Sequence of chain 1.F:
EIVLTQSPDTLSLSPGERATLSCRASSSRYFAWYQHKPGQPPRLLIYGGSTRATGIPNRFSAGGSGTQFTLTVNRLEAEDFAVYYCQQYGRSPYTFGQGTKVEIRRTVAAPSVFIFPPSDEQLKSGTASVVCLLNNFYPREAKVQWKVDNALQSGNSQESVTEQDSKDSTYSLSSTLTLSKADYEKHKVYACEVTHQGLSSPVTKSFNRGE

The small molecule below binds the protein below.
Small molecule (SMILES): CC(=O)N[C@H]1[C@H](O[C@H]2[C@H](O)[C@@H](NC(C)=O)CO[C@@H]2CO)O[C@H](CO)[C@@H](O[C@@H]2O[C@H](CO[C@H]3O[C@H](CO[C@H]4O[C@H](CO)[C@@H](O)[C@H](O)[C@@H]4O)[C@@H](O)[C@H](O)[C@@H]3O)[C@@H](O)[C@H](O[C@H]3O[C@H](CO)[C@@H](O)[C@H](O)[C@@H]3O)[C@@H]2O)[C@@H]1O

Binding-site contacts:
Ligand atom C3 contacts residue ASN57 of chain 1.C at 3.9 Å.
Ligand atom O4 contacts residue ARG94 of chain 1.F at 3.4 Å (salt-bridge).
Ligand atom C5 contacts residue THR18 of chain 1.C at 3.8 Å.
Ligand atom C2 contacts residue MAN4 of chain 1.L at 3.5 Å.
Ligand atom O6 contacts residue MAN4 of chain 1.L at 4.4 Å.
Ligand atom O4 contacts residue GLY56 of chain 1.E at 4.5 Å.
Ligand atom O6 contacts residue ARG94 of chain 1.F at 4.4 Å.
Ligand atom O7 contacts residue LYS66 of chain 1.C at 3.6 Å.
Ligand atom C8 contacts residue THR18 of chain 1.C at 3.6 Å.
Ligand atom O5 contacts residue ASN57 of chain 1.C at 2.3 Å (h-bond).
Ligand atom C2 contacts residue ARG59 of chain 1.E at 4.5 Å.
Ligand atom O2 contacts residue MAN4 of chain 1.L at 2.5 Å (h-bond).
Ligand atom O4 contacts residue SER95 of chain 1.F at 4.0 Å.
Ligand atom O7 contacts residue ASN57 of chain 1.C at 2.5 Å (h-bond).
Ligand atom C3 contacts residue MAN4 of chain 1.L at 3.6 Å.
Ligand atom O5 contacts residue THR18 of chain 1.C at 3.6 Å (h-bond).
Ligand atom O6 contacts residue HIS20 of chain 1.C at 2.3 Å (h-bond).
Ligand atom C4 contacts residue ARG94 of chain 1.F at 4.4 Å.
Ligand atom O6 contacts residue THR18 of chain 1.C at 3.4 Å (h-bond).
Ligand atom C7 contacts residue THR18 of chain 1.C at 4.2 Å.
Ligand atom C8 contacts residue HIS20 of chain 1.C at 4.2 Å.
Ligand atom N2 contacts residue ASN57 of chain 1.C at 3.4 Å (h-bond).
Ligand atom C4 contacts residue ASN57 of chain 1.C at 4.3 Å.
Ligand atom C5 contacts residue ASN57 of chain 1.C at 3.5 Å.
Ligand atom O2 contacts residue ARG59 of chain 1.E at 3.6 Å.
Ligand atom C7 contacts residue ASN57 of chain 1.C at 3.3 Å.
Ligand atom C7 contacts residue LYS66 of chain 1.C at 4.3 Å.
Ligand atom C6 contacts residue ASP57 of chain 1.E at 4.4 Å.
Ligand atom O3 contacts residue MAN4 of chain 1.L at 2.8 Å (h-bond).
Ligand atom C4 contacts residue MAN4 of chain 1.L at 4.5 Å.
Ligand atom C1 contacts residue ASN57 of chain 1.C at 1.5 Å.
Ligand atom C6 contacts residue HIS20 of chain 1.C at 3.5 Å.
Ligand atom C6 contacts residue THR18 of chain 1.C at 4.2 Å.
Ligand atom C8 contacts residue LYS66 of chain 1.C at 4.2 Å.
Ligand atom O3 contacts residue ASN57 of chain 1.C at 3.9 Å.
Ligand atom C2 contacts residue ASN57 of chain 1.C at 2.6 Å.
Ligand atom C1 contacts residue THR18 of chain 1.C at 3.7 Å.

Sequence of chain 1.C:
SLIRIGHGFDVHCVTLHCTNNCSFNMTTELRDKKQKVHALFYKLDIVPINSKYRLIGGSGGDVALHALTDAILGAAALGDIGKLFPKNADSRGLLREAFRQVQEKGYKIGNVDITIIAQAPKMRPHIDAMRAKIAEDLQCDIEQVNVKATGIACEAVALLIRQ

Sequence of chain 1.E:
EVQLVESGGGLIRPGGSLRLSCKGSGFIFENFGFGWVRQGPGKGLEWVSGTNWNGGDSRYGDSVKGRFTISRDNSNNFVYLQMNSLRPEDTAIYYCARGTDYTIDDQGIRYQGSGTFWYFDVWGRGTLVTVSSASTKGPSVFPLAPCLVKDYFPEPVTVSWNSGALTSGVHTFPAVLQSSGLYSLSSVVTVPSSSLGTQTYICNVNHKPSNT